Sequence of chain 2.A:
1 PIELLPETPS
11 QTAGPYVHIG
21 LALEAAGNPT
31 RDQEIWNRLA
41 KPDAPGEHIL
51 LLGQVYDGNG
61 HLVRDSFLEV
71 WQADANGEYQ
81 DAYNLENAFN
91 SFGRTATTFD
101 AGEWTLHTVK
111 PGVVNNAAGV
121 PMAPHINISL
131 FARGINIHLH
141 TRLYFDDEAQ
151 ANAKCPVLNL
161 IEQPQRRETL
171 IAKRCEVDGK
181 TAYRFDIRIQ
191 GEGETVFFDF

This protein binds this small molecule.
Small molecule (SMILES): O=c1ccc(F)cc(=O)o1

Binding-site contacts:
Ligand atom O1 contacts residue THR12 of chain 2.A at 3.1 Å.
Ligand atom O2 contacts residue TYR108 of chain 2.E at 3.9 Å.
Ligand atom C4 contacts residue TYR147 of chain 2.E at 3.5 Å (hydrophobic).
Ligand atom C6 contacts residue PRO15 of chain 2.A at 3.7 Å (hydrophobic).
Ligand atom O3 contacts residue GLY14 of chain 2.A at 3.6 Å.
Ligand atom O2 contacts residue ARG157 of chain 2.E at 2.5 Å (salt-bridge).
Ligand atom C1 contacts residue GLN177 of chain 2.E at 3.9 Å.
Ligand atom O2 contacts residue FE1 of chain 2.Q at 2.0 Å.
Ligand atom O1 contacts residue GLY14 of chain 2.A at 3.7 Å.
Ligand atom C1 contacts residue GLY14 of chain 2.A at 3.5 Å.
Ligand atom C1 contacts residue THR12 of chain 2.A at 3.9 Å.
Ligand atom O3 contacts residue FE1 of chain 2.Q at 2.9 Å.
Ligand atom O3 contacts residue HIS162 of chain 2.E at 3.1 Å.
Ligand atom C1 contacts residue ILE191 of chain 2.E at 3.9 Å (hydrophobic).
Ligand atom C3 contacts residue FE1 of chain 2.Q at 3.4 Å.
Ligand atom C2 contacts residue FE1 of chain 2.Q at 2.4 Å.
Ligand atom C2 contacts residue TYR147 of chain 2.E at 2.4 Å (hydrophobic).
Ligand atom C5 contacts residue ILE191 of chain 2.E at 3.4 Å (hydrophobic).
Ligand atom C3 contacts residue TYR147 of chain 2.E at 2.3 Å (hydrophobic).
Ligand atom O1 contacts residue ILE191 of chain 2.E at 3.8 Å.
Ligand atom C1 contacts residue ARG157 of chain 2.E at 3.6 Å.
Ligand atom C1 contacts residue PRO15 of chain 2.A at 3.8 Å (hydrophobic).
Ligand atom C6 contacts residue ILE191 of chain 2.E at 3.0 Å (hydrophobic).
Ligand atom C2 contacts residue HIS160 of chain 2.E at 3.6 Å.
Ligand atom O2 contacts residue HIS160 of chain 2.E at 2.6 Å (h-bond).
Ligand atom O3 contacts residue PRO15 of chain 2.A at 3.6 Å.
Ligand atom C5 contacts residue PRO15 of chain 2.A at 3.9 Å (hydrophobic).
Ligand atom F4 contacts residue TYR147 of chain 2.E at 3.8 Å.
Ligand atom O1 contacts residue HIS162 of chain 2.E at 3.6 Å.
Ligand atom C2 contacts residue HIS162 of chain 2.E at 3.9 Å.
Ligand atom C5 contacts residue TRP149 of chain 2.E at 3.8 Å (hydrophobic).
Ligand atom O1 contacts residue GLN177 of chain 2.E at 2.8 Å (h-bond).
Ligand atom F4 contacts residue TRP149 of chain 2.E at 3.5 Å.
Ligand atom O2 contacts residue HIS162 of chain 2.E at 3.5 Å (h-bond).
Ligand atom O3 contacts residue TYR147 of chain 2.E at 3.6 Å.
Ligand atom C2 contacts residue ARG157 of chain 2.E at 3.3 Å.
Ligand atom O2 contacts residue TYR147 of chain 2.E at 2.4 Å (h-bond).
Ligand atom C1 contacts residue HIS162 of chain 2.E at 3.9 Å.
Ligand atom C4 contacts residue PRO15 of chain 2.A at 3.9 Å (hydrophobic).
Ligand atom O1 contacts residue ARG157 of chain 2.E at 3.5 Å (salt-bridge).

Sequence of chain 2.E:
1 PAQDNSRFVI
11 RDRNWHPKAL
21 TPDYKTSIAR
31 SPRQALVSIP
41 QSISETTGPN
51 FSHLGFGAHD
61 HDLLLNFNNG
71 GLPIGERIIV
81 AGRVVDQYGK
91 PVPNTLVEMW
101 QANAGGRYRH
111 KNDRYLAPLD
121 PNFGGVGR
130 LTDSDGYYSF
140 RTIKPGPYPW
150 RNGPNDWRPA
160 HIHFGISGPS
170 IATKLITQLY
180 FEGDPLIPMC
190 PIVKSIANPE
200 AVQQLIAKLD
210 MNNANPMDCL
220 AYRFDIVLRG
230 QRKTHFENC